Binding-site contacts:
Ligand atom N07 contacts residue ASN99 of chain 1.A at 3.0 Å (h-bond).
Ligand atom O22 contacts residue CYS95 of chain 1.A at 3.9 Å.
Ligand atom C11 contacts residue LEU51 of chain 1.A at 4.0 Å (hydrophobic).
Ligand atom C14 contacts residue TRP40 of chain 1.A at 3.5 Å (hydrophobic).
Ligand atom C20 contacts residue VAL46 of chain 1.A at 3.4 Å (hydrophobic).
Ligand atom O22 contacts residue ASN99 of chain 1.A at 2.7 Å (h-bond).
Ligand atom C15 contacts residue PRO41 of chain 1.A at 3.7 Å (hydrophobic).
Ligand atom O16 contacts residue LEU51 of chain 1.A at 3.3 Å.
Ligand atom C24 contacts residue ILE105 of chain 1.A at 4.0 Å (hydrophobic).
Ligand atom C15 contacts residue LEU51 of chain 1.A at 3.9 Å (hydrophobic).
Ligand atom C31 contacts residue ILE105 of chain 1.A at 4.0 Å (hydrophobic).
Ligand atom C32 contacts residue ILE105 of chain 1.A at 3.9 Å (hydrophobic).
Ligand atom C32 contacts residue MET108 of chain 1.A at 4.0 Å (hydrophobic).
Ligand atom N23 contacts residue ASN99 of chain 1.A at 3.1 Å (h-bond).
Ligand atom C26 contacts residue ASP103 of chain 1.A at 3.6 Å.
Ligand atom C25 contacts residue ASN99 of chain 1.A at 4.0 Å.
Ligand atom O28 contacts residue ASP103 of chain 1.A at 3.4 Å.
Ligand atom C33 contacts residue TRP40 of chain 1.A at 3.9 Å (hydrophobic).
Ligand atom C30 contacts residue ILE105 of chain 1.A at 3.9 Å (hydrophobic).
Ligand atom O16 contacts residue PRO41 of chain 1.A at 3.9 Å.
Ligand atom C25 contacts residue ASP103 of chain 1.A at 3.7 Å.
Ligand atom C12 contacts residue LEU51 of chain 1.A at 3.7 Å (hydrophobic).
Ligand atom C27 contacts residue ILE105 of chain 1.A at 3.7 Å (hydrophobic).
Ligand atom C21 contacts residue ILE105 of chain 1.A at 3.7 Å (hydrophobic).
Ligand atom C14 contacts residue PRO41 of chain 1.A at 4.0 Å (hydrophobic).
Ligand atom C18 contacts residue ILE105 of chain 1.A at 4.0 Å (hydrophobic).
Ligand atom N02 contacts residue ASP103 of chain 1.A at 3.4 Å (salt-bridge).
Ligand atom C01 contacts residue ASP103 of chain 1.A at 3.6 Å.
Ligand atom O28 contacts residue ILE105 of chain 1.A at 2.9 Å (h-bond).
Ligand atom C24 contacts residue ASN99 of chain 1.A at 3.9 Å.
Ligand atom C13 contacts residue TRP40 of chain 1.A at 4.0 Å (hydrophobic).
Ligand atom C08 contacts residue ASN99 of chain 1.A at 3.8 Å.
Ligand atom C19 contacts residue VAL46 of chain 1.A at 3.8 Å (hydrophobic).
Ligand atom N23 contacts residue ILE105 of chain 1.A at 3.8 Å.
Ligand atom C32 contacts residue PRO41 of chain 1.A at 4.0 Å (hydrophobic).
Ligand atom C21 contacts residue ASN99 of chain 1.A at 3.5 Å.
Ligand atom C13 contacts residue LEU51 of chain 1.A at 3.8 Å (hydrophobic).
Ligand atom C19 contacts residue ILE105 of chain 1.A at 3.9 Å (hydrophobic).
Ligand atom O28 contacts residue ASP104 of chain 1.A at 3.2 Å (salt-bridge).
Ligand atom C05 contacts residue ASN99 of chain 1.A at 3.8 Å.

A small-molecule ligand and the protein it binds are described below.
Small molecule (SMILES): Cc1cc2c(-c3ccco3)cnc(N[C@@H]3CCN(C)C[C@H]3C(=O)NC3CCCCC3)c2[nH]c1=O

Sequence of chain 1.A:
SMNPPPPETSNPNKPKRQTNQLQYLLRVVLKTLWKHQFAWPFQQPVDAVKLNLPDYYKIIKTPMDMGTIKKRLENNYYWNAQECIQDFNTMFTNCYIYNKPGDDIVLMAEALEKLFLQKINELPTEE